Sequence of chain 1.A:
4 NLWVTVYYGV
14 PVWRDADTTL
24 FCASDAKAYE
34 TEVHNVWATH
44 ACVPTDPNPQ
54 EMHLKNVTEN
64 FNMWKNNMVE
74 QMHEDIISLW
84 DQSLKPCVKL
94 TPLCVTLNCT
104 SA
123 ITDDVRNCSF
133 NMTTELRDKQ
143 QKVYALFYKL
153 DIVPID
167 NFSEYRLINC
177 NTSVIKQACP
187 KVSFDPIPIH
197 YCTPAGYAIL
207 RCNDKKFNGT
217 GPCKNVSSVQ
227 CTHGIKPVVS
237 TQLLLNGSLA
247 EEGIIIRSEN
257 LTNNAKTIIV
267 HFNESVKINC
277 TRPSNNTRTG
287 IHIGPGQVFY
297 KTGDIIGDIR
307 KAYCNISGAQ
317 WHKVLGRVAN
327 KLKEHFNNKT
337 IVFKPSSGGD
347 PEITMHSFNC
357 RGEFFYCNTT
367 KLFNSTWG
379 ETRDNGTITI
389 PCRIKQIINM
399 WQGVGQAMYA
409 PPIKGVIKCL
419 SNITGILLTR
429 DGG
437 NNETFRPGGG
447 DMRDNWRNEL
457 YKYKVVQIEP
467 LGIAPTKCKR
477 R

This small molecule binds to this protein.
Small molecule (SMILES): CC(=O)N[C@H]1[C@H](O[C@H]2[C@H](O)[C@@H](NC(C)=O)CO[C@@H]2CO)O[C@H](CO)[C@@H](O[C@@H]2O[C@H](CO)[C@@H](O)[C@H](O)[C@@H]2O)[C@@H]1O

Binding-site contacts:
Ligand atom C3 contacts residue ASN242 of chain 1.A at 3.8 Å.
Ligand atom O7 contacts residue ASN355 of chain 1.A at 3.9 Å.
Ligand atom C1 contacts residue LEU418 of chain 1.A at 4.0 Å (hydrophobic).
Ligand atom C6 contacts residue ARG357 of chain 1.A at 3.8 Å.
Ligand atom C1 contacts residue SER419 of chain 1.A at 4.3 Å.
Ligand atom C2 contacts residue LEU418 of chain 1.A at 4.3 Å (hydrophobic).
Ligand atom C1 contacts residue ASN242 of chain 1.A at 1.4 Å.
Ligand atom N2 contacts residue SER419 of chain 1.A at 3.2 Å (h-bond).
Ligand atom C5 contacts residue ASN242 of chain 1.A at 3.6 Å.
Ligand atom O5 contacts residue ASN242 of chain 1.A at 2.3 Å (h-bond).
Ligand atom C3 contacts residue SER419 of chain 1.A at 4.1 Å.
Ligand atom C8 contacts residue ASN355 of chain 1.A at 4.3 Å.
Ligand atom C8 contacts residue SER419 of chain 1.A at 3.8 Å.
Ligand atom O7 contacts residue ASN242 of chain 1.A at 4.4 Å.
Ligand atom C7 contacts residue LEU418 of chain 1.A at 4.2 Å (hydrophobic).
Ligand atom O5 contacts residue LEU418 of chain 1.A at 4.3 Å.
Ligand atom C7 contacts residue ASN355 of chain 1.A at 4.5 Å.
Ligand atom O3 contacts residue CYS356 of chain 1.A at 4.1 Å.
Ligand atom C7 contacts residue SER419 of chain 1.A at 3.9 Å.
Ligand atom C8 contacts residue LEU241 of chain 1.A at 4.1 Å (hydrophobic).
Ligand atom C5 contacts residue ASP191 of chain 1.A at 4.3 Å.
Ligand atom C7 contacts residue ASN242 of chain 1.A at 3.9 Å.
Ligand atom O7 contacts residue LEU418 of chain 1.A at 3.1 Å.
Ligand atom O5 contacts residue NAG1 of chain 1.YA at 3.9 Å.
Ligand atom O4 contacts residue LEU418 of chain 1.A at 4.0 Å.
Ligand atom O6 contacts residue ARG357 of chain 1.A at 4.2 Å.
Ligand atom C2 contacts residue SER419 of chain 1.A at 4.0 Å.
Ligand atom C6 contacts residue NAG1 of chain 1.YA at 4.1 Å.
Ligand atom C2 contacts residue ASN242 of chain 1.A at 2.4 Å.
Ligand atom C4 contacts residue LEU418 of chain 1.A at 4.0 Å (hydrophobic).
Ligand atom O3 contacts residue CYS417 of chain 1.A at 4.0 Å.
Ligand atom C5 contacts residue LEU418 of chain 1.A at 3.7 Å (hydrophobic).
Ligand atom C6 contacts residue ASP191 of chain 1.A at 4.1 Å.
Ligand atom C4 contacts residue ASN242 of chain 1.A at 4.2 Å.
Ligand atom N2 contacts residue ASN242 of chain 1.A at 2.9 Å (h-bond).
Ligand atom C3 contacts residue LEU418 of chain 1.A at 3.7 Å (hydrophobic).
Ligand atom O6 contacts residue ASP191 of chain 1.A at 4.0 Å.
Ligand atom C5 contacts residue NAG1 of chain 1.YA at 4.4 Å.